Sequence of chain 1.A:
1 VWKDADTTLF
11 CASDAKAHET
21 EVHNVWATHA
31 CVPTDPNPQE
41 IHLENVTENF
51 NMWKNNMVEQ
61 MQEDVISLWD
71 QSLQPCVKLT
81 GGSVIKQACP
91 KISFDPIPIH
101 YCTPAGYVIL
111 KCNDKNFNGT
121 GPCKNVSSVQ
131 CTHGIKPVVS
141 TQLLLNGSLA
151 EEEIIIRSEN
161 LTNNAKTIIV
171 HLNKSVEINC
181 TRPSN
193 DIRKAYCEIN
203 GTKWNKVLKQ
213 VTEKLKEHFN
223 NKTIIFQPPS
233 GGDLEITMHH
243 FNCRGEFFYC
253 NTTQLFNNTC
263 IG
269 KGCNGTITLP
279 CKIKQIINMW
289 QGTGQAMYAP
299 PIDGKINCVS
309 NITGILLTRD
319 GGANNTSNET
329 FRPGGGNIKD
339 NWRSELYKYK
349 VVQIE

Binding-site contacts:
Ligand atom O7 contacts residue ASN146 of chain 1.A at 3.8 Å.
Ligand atom C7 contacts residue SER308 of chain 1.A at 3.7 Å.
Ligand atom O5 contacts residue VAL307 of chain 1.A at 4.1 Å.
Ligand atom C3 contacts residue SER308 of chain 1.A at 4.0 Å.
Ligand atom C8 contacts residue VAL138 of chain 1.A at 4.2 Å (hydrophobic).
Ligand atom C4 contacts residue ARG246 of chain 1.A at 4.0 Å.
Ligand atom C8 contacts residue ASN244 of chain 1.A at 4.1 Å.
Ligand atom C8 contacts residue LEU145 of chain 1.A at 3.9 Å (hydrophobic).
Ligand atom O6 contacts residue NAG1 of chain 1.K at 3.5 Å (h-bond).
Ligand atom O7 contacts residue VAL138 of chain 1.A at 4.3 Å.
Ligand atom O3 contacts residue CYS306 of chain 1.A at 3.2 Å.
Ligand atom C2 contacts residue ASN146 of chain 1.A at 2.5 Å.
Ligand atom O7 contacts residue ASN244 of chain 1.A at 4.5 Å.
Ligand atom C3 contacts residue ARG246 of chain 1.A at 4.3 Å.
Ligand atom O4 contacts residue ARG246 of chain 1.A at 3.0 Å (salt-bridge).
Ligand atom C3 contacts residue VAL307 of chain 1.A at 3.6 Å (hydrophobic).
Ligand atom C8 contacts residue SER308 of chain 1.A at 3.6 Å.
Ligand atom O5 contacts residue ASN146 of chain 1.A at 2.3 Å (h-bond).
Ligand atom C8 contacts residue PHE243 of chain 1.A at 4.3 Å (hydrophobic).
Ligand atom C3 contacts residue ASN146 of chain 1.A at 3.8 Å.
Ligand atom O5 contacts residue NAG1 of chain 1.K at 4.0 Å.
Ligand atom C4 contacts residue VAL307 of chain 1.A at 3.9 Å (hydrophobic).
Ligand atom O3 contacts residue ARG246 of chain 1.A at 3.7 Å.
Ligand atom N2 contacts residue SER308 of chain 1.A at 2.9 Å (h-bond).
Ligand atom C7 contacts residue ASN146 of chain 1.A at 3.6 Å.
Ligand atom C1 contacts residue VAL307 of chain 1.A at 3.9 Å (hydrophobic).
Ligand atom N2 contacts residue ASN146 of chain 1.A at 3.0 Å (h-bond).
Ligand atom C1 contacts residue SER308 of chain 1.A at 3.9 Å.
Ligand atom O7 contacts residue PRO96 of chain 1.A at 4.0 Å.
Ligand atom C2 contacts residue VAL307 of chain 1.A at 4.2 Å (hydrophobic).
Ligand atom C1 contacts residue ASN146 of chain 1.A at 1.4 Å.
Ligand atom C4 contacts residue ASN146 of chain 1.A at 4.2 Å.
Ligand atom C3 contacts residue CYS306 of chain 1.A at 3.9 Å (hydrophobic).
Ligand atom C2 contacts residue SER308 of chain 1.A at 3.7 Å.
Ligand atom C4 contacts residue ASP95 of chain 1.A at 4.3 Å.
Ligand atom O4 contacts residue VAL307 of chain 1.A at 4.0 Å.
Ligand atom C5 contacts residue VAL307 of chain 1.A at 3.5 Å (hydrophobic).
Ligand atom C5 contacts residue ASN146 of chain 1.A at 3.6 Å.

The protein below binds the small molecule below.
Small molecule (SMILES): CC(=O)N[C@@H]1[C@@H](O)[C@H](O)[C@@H](CO)O[C@H]1O